Sequence of chain 1.A:
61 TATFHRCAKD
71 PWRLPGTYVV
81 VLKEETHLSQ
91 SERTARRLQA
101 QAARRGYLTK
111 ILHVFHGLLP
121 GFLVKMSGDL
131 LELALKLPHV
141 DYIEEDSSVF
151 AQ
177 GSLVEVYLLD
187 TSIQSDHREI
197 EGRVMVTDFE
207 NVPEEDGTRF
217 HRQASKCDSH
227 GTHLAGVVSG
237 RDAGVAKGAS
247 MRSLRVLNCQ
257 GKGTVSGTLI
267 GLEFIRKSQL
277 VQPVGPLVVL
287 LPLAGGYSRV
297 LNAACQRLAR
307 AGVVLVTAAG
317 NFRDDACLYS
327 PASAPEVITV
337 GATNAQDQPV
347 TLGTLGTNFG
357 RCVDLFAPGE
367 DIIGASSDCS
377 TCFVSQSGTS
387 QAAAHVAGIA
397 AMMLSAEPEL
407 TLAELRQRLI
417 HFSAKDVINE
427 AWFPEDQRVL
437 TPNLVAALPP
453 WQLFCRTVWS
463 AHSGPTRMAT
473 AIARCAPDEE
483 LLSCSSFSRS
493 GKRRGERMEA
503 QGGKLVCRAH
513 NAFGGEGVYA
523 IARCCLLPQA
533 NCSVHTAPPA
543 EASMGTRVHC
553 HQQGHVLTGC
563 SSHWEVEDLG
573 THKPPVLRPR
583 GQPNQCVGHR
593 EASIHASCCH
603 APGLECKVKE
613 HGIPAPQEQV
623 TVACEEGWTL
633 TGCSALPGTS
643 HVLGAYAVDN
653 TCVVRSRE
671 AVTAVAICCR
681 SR

Binding-site contacts:
Ligand atom CA2 contacts residue ASP238 of chain 1.A at 3.5 Å.
Ligand atom CZ2 contacts residue ASN340 of chain 1.A at 3.7 Å.
Ligand atom O contacts residue LEU444 of chain 1.A at 2.9 Å (h-bond).
Ligand atom CG2 contacts residue ALA442 of chain 1.A at 3.8 Å (hydrophobic).
Ligand atom ND2 contacts residue HIS391 of chain 1.A at 3.2 Å (h-bond).
Ligand atom NE1 contacts residue ASP367 of chain 1.A at 3.3 Å (salt-bridge).
Ligand atom NE1 contacts residue GLU366 of chain 1.A at 3.3 Å (salt-bridge).
Ligand atom CH2 contacts residue ASN340 of chain 1.A at 3.2 Å.
Ligand atom CA1 contacts residue ASP238 of chain 1.A at 3.3 Å.
Ligand atom CG contacts residue HIS391 of chain 1.A at 3.8 Å.
Ligand atom CB contacts residue PRO364 of chain 1.A at 3.4 Å (hydrophobic).
Ligand atom CZ3 contacts residue ASN340 of chain 1.A at 3.6 Å.
Ligand atom CD1 contacts residue VAL241 of chain 1.A at 3.7 Å (hydrophobic).
Ligand atom CD2 contacts residue LYS243 of chain 1.A at 3.7 Å.
Ligand atom CB contacts residue ILE368 of chain 1.A at 3.7 Å (hydrophobic).
Ligand atom CD contacts residue ASP343 of chain 1.A at 3.5 Å.
Ligand atom CD contacts residue VAL441 of chain 1.A at 3.6 Å (hydrophobic).
Ligand atom CZ3 contacts residue ALA341 of chain 1.A at 3.5 Å (hydrophobic).
Ligand atom CD1 contacts residue LEU444 of chain 1.A at 3.8 Å (hydrophobic).
Ligand atom CB contacts residue HIS391 of chain 1.A at 3.5 Å.
Ligand atom CD2 contacts residue GLY240 of chain 1.A at 3.6 Å.
Ligand atom CD1 contacts residue ALA239 of chain 1.A at 3.8 Å (hydrophobic).
Ligand atom CE2 contacts residue ALA341 of chain 1.A at 3.7 Å (hydrophobic).
Ligand atom O contacts residue ALA443 of chain 1.A at 3.6 Å.
Ligand atom NH1 contacts residue ASP343 of chain 1.A at 3.3 Å (salt-bridge).
Ligand atom CZ2 contacts residue GLU366 of chain 1.A at 3.4 Å.
Ligand atom CE3 contacts residue ALA341 of chain 1.A at 3.6 Å (hydrophobic).
Ligand atom CZ contacts residue ASP343 of chain 1.A at 3.8 Å.
Ligand atom CD1 contacts residue LEU444 of chain 1.A at 3.7 Å (hydrophobic).
Ligand atom CH2 contacts residue ALA341 of chain 1.A at 3.4 Å (hydrophobic).
Ligand atom CZ2 contacts residue ALA341 of chain 1.A at 3.5 Å (hydrophobic).
Ligand atom NE contacts residue ASP343 of chain 1.A at 2.7 Å (salt-bridge).
Ligand atom CH2 contacts residue PRO364 of chain 1.A at 3.5 Å (hydrophobic).
Ligand atom CH2 contacts residue THR339 of chain 1.A at 3.4 Å.
Ligand atom CG contacts residue ALA341 of chain 1.A at 3.7 Å (hydrophobic).
Ligand atom CE2 contacts residue GLU366 of chain 1.A at 3.6 Å.
Ligand atom NH1 contacts residue VAL423 of chain 1.A at 3.6 Å.
Ligand atom CD2 contacts residue ALA341 of chain 1.A at 3.4 Å (hydrophobic).
Ligand atom CD2 contacts residue VAL241 of chain 1.A at 3.6 Å (hydrophobic).
Ligand atom NH2 contacts residue ALA420 of chain 1.A at 3.6 Å.

The small molecule below binds the protein below.
Small molecule (SMILES): CC[C@H](C)[C@H](NC(=O)[C@H](CCCCNC(=N)N)NC(=O)[C@H](CCCC[NH3+])NC(=O)[C@H](CC(C)C)NC(=O)[C@H](CC(N)=O)NC(=O)[C@H](Cc1c[nH]c2ccccc12)NC(=O)[C@]1(N)CC[C@@H](c2ccccc2)CC1)C(=O)NCC(=O)N[C@@H](CC(C)C)C(=O)N[C@@H](CC(C)C)C(=O)N[C@H](C=O)CCCNC(N)=[NH2+]